Sequence of chain 3.A:
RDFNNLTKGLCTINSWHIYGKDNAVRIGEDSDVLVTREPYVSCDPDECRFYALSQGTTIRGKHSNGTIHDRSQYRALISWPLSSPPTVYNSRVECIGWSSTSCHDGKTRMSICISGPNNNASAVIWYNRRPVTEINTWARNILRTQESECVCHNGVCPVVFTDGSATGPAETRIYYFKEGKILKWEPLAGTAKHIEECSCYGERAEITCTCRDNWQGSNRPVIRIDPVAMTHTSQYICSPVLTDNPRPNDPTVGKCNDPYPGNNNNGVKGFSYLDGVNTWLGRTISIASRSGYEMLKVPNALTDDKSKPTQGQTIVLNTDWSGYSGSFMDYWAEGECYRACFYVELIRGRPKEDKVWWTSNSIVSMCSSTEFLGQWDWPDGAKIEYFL

Binding-site contacts:
Ligand atom C6 contacts residue LEU373 of chain 3.A at 3.2 Å (hydrophobic).
Ligand atom O2 contacts residue GLY312 of chain 3.A at 3.2 Å.
Ligand atom O3 contacts residue GLN311 of chain 3.A at 3.3 Å.
Ligand atom O4 contacts residue GLY312 of chain 3.A at 3.6 Å.
Ligand atom O3 contacts residue LEU296 of chain 3.A at 3.4 Å.
Ligand atom O6 contacts residue THR310 of chain 3.A at 3.6 Å (h-bond).
Ligand atom O3 contacts residue GLU294 of chain 3.A at 2.6 Å (salt-bridge).
Ligand atom C3 contacts residue GLU294 of chain 3.A at 3.2 Å.
Ligand atom C6 contacts residue GLN311 of chain 3.A at 3.5 Å.
Ligand atom C4 contacts residue GLU294 of chain 3.A at 3.5 Å.
Ligand atom C2 contacts residue ASN120 of chain 4.A at 2.6 Å.
Ligand atom C3 contacts residue GLY312 of chain 3.A at 3.2 Å.
Ligand atom O6 contacts residue ASP250 of chain 3.A at 2.6 Å (salt-bridge).
Ligand atom O4 contacts residue ARG283 of chain 3.A at 3.6 Å (salt-bridge).
Ligand atom C6 contacts residue LYS308 of chain 3.A at 3.6 Å.
Ligand atom O3 contacts residue ARG283 of chain 3.A at 3.2 Å (salt-bridge).
Ligand atom O5 contacts residue GLY374 of chain 3.A at 3.3 Å.
Ligand atom O2 contacts residue ASN249 of chain 3.A at 3.1 Å (h-bond).
Ligand atom O4 contacts residue GLU294 of chain 3.A at 2.7 Å (salt-bridge).
Ligand atom C1 contacts residue ASN120 of chain 4.A at 1.7 Å.
Ligand atom N2 contacts residue ASN120 of chain 4.A at 3.1 Å (h-bond).
Ligand atom O5 contacts residue ARG283 of chain 3.A at 3.6 Å (salt-bridge).
Ligand atom O2 contacts residue LEU296 of chain 3.A at 3.5 Å.
Ligand atom C6 contacts residue THR310 of chain 3.A at 3.5 Å.
Ligand atom O4 contacts residue ILE287 of chain 3.A at 3.4 Å.
Ligand atom O5 contacts residue ASN120 of chain 4.A at 2.3 Å (h-bond).
Ligand atom O4 contacts residue ARG247 of chain 3.A at 3.2 Å (salt-bridge).
Ligand atom O6 contacts residue ILE285 of chain 3.A at 2.8 Å (h-bond).
Ligand atom O5 contacts residue GLY312 of chain 3.A at 3.6 Å.
Ligand atom O6 contacts residue LYS308 of chain 3.A at 2.8 Å (salt-bridge).
Ligand atom C6 contacts residue PRO309 of chain 3.A at 3.6 Å (hydrophobic).
Ligand atom O5 contacts residue GLN375 of chain 3.A at 3.4 Å (h-bond).
Ligand atom O5 contacts residue ASP250 of chain 3.A at 3.5 Å (salt-bridge).
Ligand atom O6 contacts residue GLN375 of chain 3.A at 3.2 Å.
Ligand atom O3 contacts residue ASP250 of chain 3.A at 3.0 Å (salt-bridge).
Ligand atom C6 contacts residue ILE285 of chain 3.A at 3.6 Å (hydrophobic).
Ligand atom C5 contacts residue GLN375 of chain 3.A at 3.6 Å.
Ligand atom C6 contacts residue ASP250 of chain 3.A at 3.5 Å.
Ligand atom O3 contacts residue ASN249 of chain 3.A at 2.6 Å (h-bond).
Ligand atom O3 contacts residue GLY312 of chain 3.A at 2.9 Å (h-bond).

This protein binds this small molecule.
Small molecule (SMILES): CC(=O)N[C@H]1[C@H](O[C@H]2[C@H](O)[C@@H](NC(C)=O)CO[C@@H]2CO)O[C@H](CO)[C@@H](O[C@@H]2O[C@H](CO[C@H]3O[C@H](CO[C@H]4O[C@H](CO)[C@@H](O)[C@H](O)[C@@H]4O)[C@@H](O)[C@H](O[C@H]4O[C@H](CO)[C@@H](O)[C@H](O)[C@@H]4O)[C@@H]3O)[C@@H](O)[C@H](O[C@H]3O[C@H](CO)[C@@H](O)[C@H](O)[C@@H]3O[C@H]3O[C@H](CO)[C@@H](O)[C@H](O)[C@@H]3O[C@H]3O[C@H](CO)[C@@H](O)[C@H](O)[C@@H]3O)[C@@H]2O)[C@@H]1O

Sequence of chain 4.A:
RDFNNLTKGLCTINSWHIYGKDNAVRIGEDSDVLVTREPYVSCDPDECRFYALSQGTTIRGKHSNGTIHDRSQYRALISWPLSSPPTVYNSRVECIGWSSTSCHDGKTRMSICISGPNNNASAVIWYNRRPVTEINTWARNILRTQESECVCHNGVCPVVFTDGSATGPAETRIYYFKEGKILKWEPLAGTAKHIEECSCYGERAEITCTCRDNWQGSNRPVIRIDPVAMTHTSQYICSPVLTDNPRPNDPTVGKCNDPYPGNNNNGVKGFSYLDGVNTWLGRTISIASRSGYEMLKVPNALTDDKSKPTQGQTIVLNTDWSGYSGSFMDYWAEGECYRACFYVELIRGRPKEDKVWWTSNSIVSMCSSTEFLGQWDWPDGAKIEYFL